This protein binds this small molecule.
Small molecule (SMILES): C[C@@H]1CN(c2ccc(F)cc2C(F)(F)F)CCN1S(=O)(=O)c1ccc(C(N)=O)cc1Cl

Sequence of chain 1.D:
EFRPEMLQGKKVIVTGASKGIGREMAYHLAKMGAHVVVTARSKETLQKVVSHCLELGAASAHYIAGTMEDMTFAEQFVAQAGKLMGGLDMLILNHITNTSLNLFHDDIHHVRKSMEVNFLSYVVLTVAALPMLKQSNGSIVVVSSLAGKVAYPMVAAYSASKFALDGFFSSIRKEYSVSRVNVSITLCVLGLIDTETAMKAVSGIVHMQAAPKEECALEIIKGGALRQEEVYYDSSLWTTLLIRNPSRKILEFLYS

Sequence of chain 1.C:
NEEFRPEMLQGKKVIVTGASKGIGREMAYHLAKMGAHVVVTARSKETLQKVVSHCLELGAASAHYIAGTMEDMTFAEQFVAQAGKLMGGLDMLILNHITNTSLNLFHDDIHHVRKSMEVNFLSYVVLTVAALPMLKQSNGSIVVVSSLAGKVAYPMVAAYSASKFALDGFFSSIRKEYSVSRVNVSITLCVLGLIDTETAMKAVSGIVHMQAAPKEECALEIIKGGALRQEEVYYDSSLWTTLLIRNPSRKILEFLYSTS

Binding-site contacts:
Ligand atom N3 contacts residue TYR171 of chain 1.D at 3.4 Å.
Ligand atom C17 contacts residue THR118 of chain 1.D at 3.7 Å.
Ligand atom O2 contacts residue LEU211 of chain 1.D at 3.4 Å (h-bond).
Ligand atom O2 contacts residue NAP1 of chain 1.K at 3.4 Å.
Ligand atom C4 contacts residue TYR177 of chain 1.D at 3.3 Å (hydrophobic).
Ligand atom C10 contacts residue TYR171 of chain 1.D at 3.5 Å (hydrophobic).
Ligand atom F2 contacts residue THR118 of chain 1.D at 3.5 Å.
Ligand atom C15 contacts residue ILE115 of chain 1.D at 3.4 Å (hydrophobic).
Ligand atom O1 contacts residue ALA166 of chain 1.D at 2.9 Å (h-bond).
Ligand atom C11 contacts residue TYR171 of chain 1.D at 3.9 Å (hydrophobic).
Ligand atom F1 contacts residue VAL221 of chain 1.D at 3.8 Å.
Ligand atom N3 contacts residue TYR274 of chain 1.C at 2.8 Å.
Ligand atom F2 contacts residue LEU120 of chain 1.D at 3.9 Å.
Ligand atom N2 contacts residue NAP1 of chain 1.K at 4.0 Å.
Ligand atom F1 contacts residue ALA220 of chain 1.D at 4.0 Å.
Ligand atom C1 contacts residue VAL221 of chain 1.D at 3.8 Å (hydrophobic).
Ligand atom CL1 contacts residue VAL174 of chain 1.D at 3.9 Å.
Ligand atom O3 contacts residue SER277 of chain 1.C at 3.5 Å.
Ligand atom F2 contacts residue ALA220 of chain 1.D at 3.4 Å.
Ligand atom C14 contacts residue NAP1 of chain 1.K at 3.7 Å.
Ligand atom F4 contacts residue THR216 of chain 1.D at 3.3 Å.
Ligand atom O2 contacts residue LEU209 of chain 1.D at 3.1 Å (h-bond).
Ligand atom O1 contacts residue SER164 of chain 1.D at 3.6 Å.
Ligand atom O2 contacts residue GLY210 of chain 1.D at 3.0 Å.
Ligand atom F2 contacts residue SER119 of chain 1.D at 3.5 Å.
Ligand atom CL1 contacts residue TYR171 of chain 1.D at 3.1 Å.
Ligand atom C7 contacts residue LEU211 of chain 1.D at 3.7 Å (hydrophobic).
Ligand atom C3 contacts residue NAP1 of chain 1.K at 3.3 Å.
Ligand atom C16 contacts residue ILE115 of chain 1.D at 3.6 Å (hydrophobic).
Ligand atom CL1 contacts residue ALA166 of chain 1.D at 3.8 Å.
Ligand atom F1 contacts residue LEU120 of chain 1.D at 3.6 Å.
Ligand atom F3 contacts residue LEU120 of chain 1.D at 3.6 Å.
Ligand atom F4 contacts residue NAP1 of chain 1.K at 3.9 Å.
Ligand atom N3 contacts residue SER277 of chain 1.C at 3.6 Å.
Ligand atom C12 contacts residue SER277 of chain 1.C at 4.0 Å.
Ligand atom C12 contacts residue TYR274 of chain 1.C at 4.0 Å (hydrophobic).
Ligand atom C5 contacts residue TYR177 of chain 1.D at 3.5 Å (hydrophobic).
Ligand atom F3 contacts residue VAL174 of chain 1.D at 3.5 Å.
Ligand atom O1 contacts residue LEU165 of chain 1.D at 3.5 Å (h-bond).
Ligand atom F4 contacts residue ILE115 of chain 1.D at 3.5 Å.